A small-molecule ligand and the protein it binds are described below.
Small molecule (SMILES): CCN1C(=O)c2ccccc2Sc2cc(NC(=O)Cc3ccc(F)cc3)ccc21

Sequence of chain 1.A:
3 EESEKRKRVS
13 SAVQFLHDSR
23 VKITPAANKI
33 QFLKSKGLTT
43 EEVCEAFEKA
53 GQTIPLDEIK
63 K

Binding-site contacts:
Ligand atom CAG contacts residue VAL23 of chain 1.A at 4.1 Å (hydrophobic).
Ligand atom CAN contacts residue SER13 of chain 1.A at 3.8 Å.
Ligand atom CAA contacts residue VAL23 of chain 1.A at 4.1 Å (hydrophobic).
Ligand atom F1 contacts residue LEU40 of chain 1.A at 3.7 Å.
Ligand atom CAF contacts residue ASP20 of chain 1.A at 4.1 Å.
Ligand atom CBB contacts residue ASN30 of chain 1.A at 4.1 Å.
Ligand atom CAO contacts residue PHE17 of chain 1.A at 3.8 Å (hydrophobic).
Ligand atom NAB contacts residue VAL23 of chain 1.A at 3.9 Å.
Ligand atom CAD contacts residue PHE17 of chain 1.A at 4.0 Å (hydrophobic).
Ligand atom CAZ contacts residue THR26 of chain 1.A at 4.0 Å.
Ligand atom CAH contacts residue PHE17 of chain 1.A at 3.7 Å (hydrophobic).
Ligand atom OAK contacts residue PHE34 of chain 1.A at 3.2 Å.
Ligand atom CAQ contacts residue LYS38 of chain 1.A at 3.8 Å.
Ligand atom F1 contacts residue ARG10 of chain 1.A at 4.1 Å.
Ligand atom CAE contacts residue PHE17 of chain 1.A at 3.8 Å (hydrophobic).
Ligand atom CAW contacts residue PHE17 of chain 1.A at 4.0 Å (hydrophobic).
Ligand atom CBB contacts residue PHE17 of chain 1.A at 3.8 Å (hydrophobic).
Ligand atom CAQ contacts residue SER13 of chain 1.A at 3.9 Å.
Ligand atom CAO contacts residue LEU35 of chain 1.A at 3.9 Å (hydrophobic).
Ligand atom F1 contacts residue LEU35 of chain 1.A at 3.9 Å.
Ligand atom SAX contacts residue PHE34 of chain 1.A at 4.1 Å.
Ligand atom F1 contacts residue SER13 of chain 1.A at 4.0 Å.
Ligand atom CAN contacts residue PHE17 of chain 1.A at 3.6 Å (hydrophobic).
Ligand atom CAT contacts residue ARG22 of chain 1.A at 4.1 Å.
Ligand atom CAC contacts residue VAL23 of chain 1.A at 3.8 Å (hydrophobic).
Ligand atom CAF contacts residue VAL23 of chain 1.A at 3.5 Å (hydrophobic).
Ligand atom F1 contacts residue LYS38 of chain 1.A at 3.5 Å.
Ligand atom CAR contacts residue SER13 of chain 1.A at 3.8 Å.
Ligand atom CBB contacts residue PHE34 of chain 1.A at 4.0 Å (hydrophobic).
Ligand atom CAG contacts residue PHE17 of chain 1.A at 4.0 Å (hydrophobic).
Ligand atom CAN contacts residue PHE34 of chain 1.A at 4.0 Å (hydrophobic).
Ligand atom CBA contacts residue THR26 of chain 1.A at 3.6 Å.
Ligand atom CAE contacts residue PHE34 of chain 1.A at 3.8 Å (hydrophobic).
Ligand atom CAY contacts residue PHE34 of chain 1.A at 3.7 Å (hydrophobic).
Ligand atom CAR contacts residue LYS38 of chain 1.A at 3.8 Å.
Ligand atom CAO contacts residue SER13 of chain 1.A at 3.6 Å.
Ligand atom NAI contacts residue PHE17 of chain 1.A at 3.8 Å.
Ligand atom CAY contacts residue PHE17 of chain 1.A at 3.9 Å (hydrophobic).
Ligand atom CAJ contacts residue PHE34 of chain 1.A at 4.0 Å (hydrophobic).
Ligand atom CAP contacts residue LYS38 of chain 1.A at 3.9 Å.